A protein and the small-molecule ligand that binds it are described below.
Small molecule (SMILES): NC(=O)C[C@H]1CCc2sc3ncnc(OC4CCC(N5CCOCC5)CC4)c3c21

Sequence of chain 1.B:
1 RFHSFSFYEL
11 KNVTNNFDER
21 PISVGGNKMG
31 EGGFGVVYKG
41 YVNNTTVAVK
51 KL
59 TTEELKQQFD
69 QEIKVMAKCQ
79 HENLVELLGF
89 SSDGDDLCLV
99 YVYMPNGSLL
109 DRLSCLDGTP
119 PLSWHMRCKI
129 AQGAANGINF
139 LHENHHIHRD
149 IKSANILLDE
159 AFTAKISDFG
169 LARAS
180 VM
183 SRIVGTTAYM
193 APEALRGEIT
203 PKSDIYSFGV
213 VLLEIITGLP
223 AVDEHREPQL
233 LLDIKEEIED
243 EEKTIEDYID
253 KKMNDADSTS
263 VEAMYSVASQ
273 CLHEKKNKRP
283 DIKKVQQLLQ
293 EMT

Binding-site contacts:
Ligand atom O contacts residue GLY33 of chain 1.B at 3.2 Å (h-bond).
Ligand atom N1 contacts residue TYR101 of chain 1.B at 3.8 Å.
Ligand atom N3 contacts residue GLU31 of chain 1.B at 3.6 Å (salt-bridge).
Ligand atom C9 contacts residue LEU155 of chain 1.B at 3.8 Å (hydrophobic).
Ligand atom C2 contacts residue LEU155 of chain 1.B at 3.6 Å (hydrophobic).
Ligand atom C15 contacts residue GLU31 of chain 1.B at 3.7 Å.
Ligand atom N1 contacts residue MET102 of chain 1.B at 2.9 Å (h-bond).
Ligand atom C20 contacts residue MET29 of chain 1.B at 3.2 Å (hydrophobic).
Ligand atom C contacts residue MET102 of chain 1.B at 3.3 Å (hydrophobic).
Ligand atom C18 contacts residue ASP109 of chain 1.B at 3.8 Å.
Ligand atom N1 contacts residue ALA48 of chain 1.B at 3.5 Å.
Ligand atom C17 contacts residue GLU31 of chain 1.B at 3.2 Å.
Ligand atom S contacts residue VAL100 of chain 1.B at 3.7 Å.
Ligand atom C14 contacts residue ASP109 of chain 1.B at 3.8 Å.
Ligand atom O contacts residue LYS50 of chain 1.B at 2.9 Å (salt-bridge).
Ligand atom C14 contacts residue GLU31 of chain 1.B at 3.7 Å.
Ligand atom C18 contacts residue GLU31 of chain 1.B at 3.4 Å.
Ligand atom S contacts residue TYR99 of chain 1.B at 3.6 Å.
Ligand atom O2 contacts residue LEU114 of chain 1.B at 3.6 Å.
Ligand atom C4 contacts residue LEU155 of chain 1.B at 3.5 Å (hydrophobic).
Ligand atom O2 contacts residue ASP109 of chain 1.B at 3.6 Å.
Ligand atom C10 contacts residue ASP166 of chain 1.B at 3.5 Å.
Ligand atom N2 contacts residue ALA152 of chain 1.B at 3.4 Å (h-bond).
Ligand atom C6 contacts residue TYR99 of chain 1.B at 3.4 Å (hydrophobic).
Ligand atom C5 contacts residue ALA48 of chain 1.B at 3.3 Å (hydrophobic).
Ligand atom C3 contacts residue LEU155 of chain 1.B at 3.5 Å (hydrophobic).
Ligand atom S contacts residue LEU155 of chain 1.B at 3.8 Å.
Ligand atom O contacts residue ASP166 of chain 1.B at 3.1 Å (salt-bridge).
Ligand atom N contacts residue MET29 of chain 1.B at 3.6 Å.
Ligand atom S contacts residue ALA48 of chain 1.B at 3.5 Å.
Ligand atom C17 contacts residue ASP109 of chain 1.B at 3.4 Å.
Ligand atom C5 contacts residue LEU155 of chain 1.B at 3.7 Å (hydrophobic).
Ligand atom N3 contacts residue ASP109 of chain 1.B at 3.4 Å (salt-bridge).
Ligand atom O contacts residue GLY32 of chain 1.B at 3.8 Å.
Ligand atom C20 contacts residue ASP109 of chain 1.B at 2.9 Å.
Ligand atom N2 contacts residue ASN153 of chain 1.B at 3.7 Å.
Ligand atom C9 contacts residue SER165 of chain 1.B at 3.7 Å.
Ligand atom C19 contacts residue MET29 of chain 1.B at 3.2 Å (hydrophobic).
Ligand atom N3 contacts residue MET29 of chain 1.B at 3.8 Å.
Ligand atom C13 contacts residue ASP109 of chain 1.B at 3.1 Å.